The small molecule below binds the protein below.
Small molecule (SMILES): CC(=O)N[C@@H]1[C@@H](O)[C@H](O)[C@@H](CO)O[C@H]1O

Sequence of chain 1.B:
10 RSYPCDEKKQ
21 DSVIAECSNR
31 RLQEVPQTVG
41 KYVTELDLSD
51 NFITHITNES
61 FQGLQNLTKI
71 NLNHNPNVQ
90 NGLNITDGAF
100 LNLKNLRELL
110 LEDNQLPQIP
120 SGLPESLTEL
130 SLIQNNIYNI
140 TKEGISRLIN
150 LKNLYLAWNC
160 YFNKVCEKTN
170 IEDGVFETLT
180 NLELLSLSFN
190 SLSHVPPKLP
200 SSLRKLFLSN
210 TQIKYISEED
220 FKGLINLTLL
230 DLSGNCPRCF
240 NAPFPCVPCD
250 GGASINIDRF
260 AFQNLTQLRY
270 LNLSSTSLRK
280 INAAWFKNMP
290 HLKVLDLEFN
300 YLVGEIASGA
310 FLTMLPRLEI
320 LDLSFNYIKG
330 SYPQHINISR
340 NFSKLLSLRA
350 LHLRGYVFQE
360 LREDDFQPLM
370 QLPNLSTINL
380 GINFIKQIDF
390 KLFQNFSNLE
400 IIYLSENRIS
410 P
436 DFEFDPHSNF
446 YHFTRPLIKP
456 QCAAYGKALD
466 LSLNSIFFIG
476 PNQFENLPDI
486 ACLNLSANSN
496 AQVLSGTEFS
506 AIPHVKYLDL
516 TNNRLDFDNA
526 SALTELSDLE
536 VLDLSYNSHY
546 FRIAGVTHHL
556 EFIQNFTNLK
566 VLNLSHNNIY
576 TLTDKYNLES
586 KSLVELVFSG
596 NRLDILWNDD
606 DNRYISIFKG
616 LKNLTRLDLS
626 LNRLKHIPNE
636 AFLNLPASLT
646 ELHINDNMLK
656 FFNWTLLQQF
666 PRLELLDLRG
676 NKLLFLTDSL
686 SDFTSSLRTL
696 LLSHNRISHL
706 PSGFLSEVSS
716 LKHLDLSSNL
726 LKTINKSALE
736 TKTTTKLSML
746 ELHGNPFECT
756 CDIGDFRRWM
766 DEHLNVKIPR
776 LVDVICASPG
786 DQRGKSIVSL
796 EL

Binding-site contacts:
Ligand atom C1 contacts residue SER587 of chain 1.B at 4.0 Å.
Ligand atom O5 contacts residue SER587 of chain 1.B at 4.1 Å.
Ligand atom C6 contacts residue VAL589 of chain 1.B at 3.9 Å (hydrophobic).
Ligand atom O5 contacts residue ASN618 of chain 1.B at 2.3 Å (h-bond).
Ligand atom N2 contacts residue LYS586 of chain 1.B at 3.3 Å (salt-bridge).
Ligand atom O7 contacts residue SER587 of chain 1.B at 3.9 Å.
Ligand atom C2 contacts residue LYS586 of chain 1.B at 4.2 Å.
Ligand atom O7 contacts residue THR562 of chain 1.B at 3.7 Å.
Ligand atom C5 contacts residue ASN618 of chain 1.B at 3.6 Å.
Ligand atom C7 contacts residue SER587 of chain 1.B at 4.0 Å.
Ligand atom O7 contacts residue LYS586 of chain 1.B at 3.9 Å.
Ligand atom N2 contacts residue SER587 of chain 1.B at 4.3 Å.
Ligand atom C2 contacts residue ASN618 of chain 1.B at 2.3 Å.
Ligand atom O6 contacts residue VAL589 of chain 1.B at 3.2 Å.
Ligand atom N2 contacts residue ASN618 of chain 1.B at 2.7 Å (h-bond).
Ligand atom C8 contacts residue LYS586 of chain 1.B at 3.1 Å.
Ligand atom C3 contacts residue ASN618 of chain 1.B at 3.7 Å.
Ligand atom O7 contacts residue ASN618 of chain 1.B at 4.5 Å.
Ligand atom C7 contacts residue LYS586 of chain 1.B at 3.2 Å.
Ligand atom C1 contacts residue ASN618 of chain 1.B at 1.4 Å.
Ligand atom C7 contacts residue ASN618 of chain 1.B at 3.8 Å.
Ligand atom C2 contacts residue SER587 of chain 1.B at 3.9 Å.
Ligand atom O5 contacts residue VAL589 of chain 1.B at 3.7 Å.
Ligand atom C4 contacts residue ASN618 of chain 1.B at 4.1 Å.